Sequence of chain 1.A:
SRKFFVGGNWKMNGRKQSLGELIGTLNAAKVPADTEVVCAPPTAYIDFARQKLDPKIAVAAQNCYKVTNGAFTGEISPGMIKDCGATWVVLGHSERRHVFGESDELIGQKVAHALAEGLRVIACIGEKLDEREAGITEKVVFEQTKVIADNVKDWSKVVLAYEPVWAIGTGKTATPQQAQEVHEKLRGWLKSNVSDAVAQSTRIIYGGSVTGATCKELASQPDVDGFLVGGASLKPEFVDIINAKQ

A small-molecule ligand and the protein it binds are described below.
Small molecule (SMILES): O=C(O)COP(=O)(O)O

Binding-site contacts:
Ligand atom O1P contacts residue GLU166 of chain 1.A at 4.5 Å.
Ligand atom C1 contacts residue LEU231 of chain 1.A at 3.7 Å (hydrophobic).
Ligand atom O2P contacts residue GLY233 of chain 1.A at 3.8 Å.
Ligand atom C2 contacts residue GLY233 of chain 1.A at 3.9 Å.
Ligand atom O2 contacts residue LYS14 of chain 1.A at 4.2 Å.
Ligand atom P contacts residue LYS14 of chain 1.A at 4.2 Å.
Ligand atom O4P contacts residue LYS14 of chain 1.A at 3.0 Å (salt-bridge).
Ligand atom O2P contacts residue GLY210 of chain 1.A at 4.4 Å.
Ligand atom O1 contacts residue ASN12 of chain 1.A at 3.5 Å.
Ligand atom O1 contacts residue VAL232 of chain 1.A at 2.9 Å.
Ligand atom C1 contacts residue VAL232 of chain 1.A at 4.1 Å (hydrophobic).
Ligand atom P contacts residue GLY210 of chain 1.A at 3.7 Å.
Ligand atom O1P contacts residue GLY210 of chain 1.A at 3.0 Å (h-bond).
Ligand atom O1 contacts residue LYS14 of chain 1.A at 4.5 Å.
Ligand atom O2 contacts residue ASN12 of chain 1.A at 3.2 Å (h-bond).
Ligand atom O2 contacts residue HIS96 of chain 1.A at 2.5 Å (h-bond).
Ligand atom O3P contacts residue GLY211 of chain 1.A at 3.7 Å.
Ligand atom O1P contacts residue LYS14 of chain 1.A at 4.2 Å.
Ligand atom O1P contacts residue GLY233 of chain 1.A at 4.3 Å.
Ligand atom O2 contacts residue GLU166 of chain 1.A at 3.8 Å.
Ligand atom O3P contacts residue ILE171 of chain 1.A at 4.5 Å.
Ligand atom O1 contacts residue LEU231 of chain 1.A at 3.0 Å (h-bond).
Ligand atom O3P contacts residue GLY210 of chain 1.A at 3.0 Å (h-bond).
Ligand atom O1P contacts residue LEU231 of chain 1.A at 4.2 Å.
Ligand atom C1 contacts residue HIS96 of chain 1.A at 3.5 Å.
Ligand atom O4P contacts residue GOL1 of chain 1.F at 3.2 Å.
Ligand atom O2P contacts residue GOL1 of chain 1.F at 2.9 Å (h-bond).
Ligand atom C2 contacts residue GOL1 of chain 1.F at 4.4 Å.
Ligand atom C1 contacts residue LYS14 of chain 1.A at 3.8 Å.
Ligand atom O2 contacts residue LEU231 of chain 1.A at 3.5 Å.
Ligand atom C1 contacts residue ASN12 of chain 1.A at 3.7 Å.
Ligand atom O3P contacts residue SER212 of chain 1.A at 4.0 Å.
Ligand atom O2P contacts residue GLY211 of chain 1.A at 4.4 Å.
Ligand atom C2 contacts residue LYS14 of chain 1.A at 3.3 Å.
Ligand atom C2 contacts residue HIS96 of chain 1.A at 3.8 Å.
Ligand atom C2 contacts residue LEU231 of chain 1.A at 4.5 Å (hydrophobic).
Ligand atom P contacts residue GOL1 of chain 1.F at 3.7 Å.
Ligand atom C2 contacts residue GLY210 of chain 1.A at 4.3 Å.
Ligand atom C1 contacts residue GLY233 of chain 1.A at 4.0 Å.
Ligand atom O1 contacts residue GLY233 of chain 1.A at 3.0 Å (h-bond).